This protein binds this small molecule.
Small molecule (SMILES): C/C=C(\C)CC/C=C(\C)CC/C=C(\C)CCC=C(C)C

Sequence of chain 1.D:
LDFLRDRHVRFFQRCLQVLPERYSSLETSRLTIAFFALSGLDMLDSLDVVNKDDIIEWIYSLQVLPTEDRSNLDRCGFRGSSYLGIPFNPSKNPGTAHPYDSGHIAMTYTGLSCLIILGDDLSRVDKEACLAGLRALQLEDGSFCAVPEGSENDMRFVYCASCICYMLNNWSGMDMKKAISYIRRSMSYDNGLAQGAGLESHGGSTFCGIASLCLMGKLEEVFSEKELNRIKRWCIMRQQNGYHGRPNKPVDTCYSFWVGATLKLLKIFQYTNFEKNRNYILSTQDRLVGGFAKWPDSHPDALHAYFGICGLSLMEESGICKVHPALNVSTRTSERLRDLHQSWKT

Sequence of chain 1.N:
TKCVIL

Binding-site contacts:
Ligand atom C9 contacts residue ARG173 of chain 1.D at 4.0 Å.
Ligand atom C7 contacts residue GLY221 of chain 1.D at 3.9 Å.
Ligand atom C1 contacts residue ZN1 of chain 1.X at 3.1 Å.
Ligand atom C5 contacts residue ILE10 of chain 1.N at 3.6 Å (hydrophobic).
Ligand atom C12 contacts residue ARG173 of chain 1.D at 4.0 Å.
Ligand atom C19 contacts residue ASN345 of chain 1.D at 3.9 Å.
Ligand atom C2 contacts residue ZN1 of chain 1.X at 3.5 Å.
Ligand atom C14 contacts residue ILE10 of chain 1.N at 3.5 Å (hydrophobic).
Ligand atom C15 contacts residue TYR176 of chain 1.D at 3.9 Å (hydrophobic).
Ligand atom C1 contacts residue SO41 of chain 1.Z at 3.4 Å.
Ligand atom C1 contacts residue CYS8 of chain 1.N at 1.8 Å (hydrophobic).
Ligand atom C15 contacts residue ARG173 of chain 1.D at 3.9 Å.
Ligand atom C4 contacts residue CYS8 of chain 1.N at 3.9 Å (hydrophobic).
Ligand atom C10 contacts residue TRP275 of chain 1.D at 3.7 Å (hydrophobic).
Ligand atom C11 contacts residue ARG173 of chain 1.D at 3.6 Å.
Ligand atom C18 contacts residue TYR126 of chain 1.D at 3.9 Å (hydrophobic).
Ligand atom C19 contacts residue TYR126 of chain 1.D at 3.7 Å (hydrophobic).
Ligand atom C9 contacts residue MES1 of chain 1.W at 3.7 Å.
Ligand atom C6 contacts residue HIS219 of chain 1.D at 3.8 Å.
Ligand atom C15 contacts residue CYS177 of chain 1.D at 3.8 Å (hydrophobic).
Ligand atom C2 contacts residue TYR272 of chain 1.D at 3.7 Å (hydrophobic).
Ligand atom C16 contacts residue TYR126 of chain 1.D at 3.9 Å (hydrophobic).
Ligand atom C3 contacts residue TYR272 of chain 1.D at 3.8 Å (hydrophobic).
Ligand atom C2 contacts residue CYS8 of chain 1.N at 2.7 Å (hydrophobic).
Ligand atom C2 contacts residue CYS271 of chain 1.D at 3.9 Å (hydrophobic).
Ligand atom C8 contacts residue GLY221 of chain 1.D at 4.0 Å.
Ligand atom C12 contacts residue CYS225 of chain 1.D at 4.0 Å (hydrophobic).
Ligand atom C1 contacts residue ASP269 of chain 1.D at 3.6 Å.
Ligand atom C17 contacts residue TYR126 of chain 1.D at 3.9 Å (hydrophobic).
Ligand atom C16 contacts residue TYR176 of chain 1.D at 4.0 Å (hydrophobic).
Ligand atom C20 contacts residue THR127 of chain 1.D at 3.9 Å.
Ligand atom C20 contacts residue ILE10 of chain 1.N at 3.8 Å (hydrophobic).
Ligand atom C4 contacts residue MES1 of chain 1.W at 3.9 Å.
Ligand atom C13 contacts residue ARG173 of chain 1.D at 3.9 Å.
Ligand atom C7 contacts residue TRP275 of chain 1.D at 3.7 Å (hydrophobic).
Ligand atom C3 contacts residue CYS8 of chain 1.N at 3.5 Å (hydrophobic).
Ligand atom C14 contacts residue ARG173 of chain 1.D at 3.7 Å.
Ligand atom C9 contacts residue GLN212 of chain 1.D at 3.7 Å.
Ligand atom C6 contacts residue TYR272 of chain 1.D at 3.7 Å (hydrophobic).
Ligand atom C20 contacts residue THR49 of chain 1.D at 3.9 Å.